Sequence of chain 1.A:
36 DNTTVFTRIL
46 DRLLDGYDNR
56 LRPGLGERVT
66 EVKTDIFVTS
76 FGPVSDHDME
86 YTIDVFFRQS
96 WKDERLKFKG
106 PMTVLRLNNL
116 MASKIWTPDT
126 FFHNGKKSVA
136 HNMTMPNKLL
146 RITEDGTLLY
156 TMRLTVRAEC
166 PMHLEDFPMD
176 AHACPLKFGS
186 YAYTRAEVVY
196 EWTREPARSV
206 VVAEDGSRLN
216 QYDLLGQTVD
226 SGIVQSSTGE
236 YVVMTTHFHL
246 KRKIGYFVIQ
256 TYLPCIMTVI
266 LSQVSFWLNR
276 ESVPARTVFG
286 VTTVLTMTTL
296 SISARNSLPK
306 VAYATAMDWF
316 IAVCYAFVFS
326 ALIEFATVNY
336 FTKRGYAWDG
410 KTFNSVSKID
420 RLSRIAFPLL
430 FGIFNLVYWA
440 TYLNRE

Sequence of chain 1.E:
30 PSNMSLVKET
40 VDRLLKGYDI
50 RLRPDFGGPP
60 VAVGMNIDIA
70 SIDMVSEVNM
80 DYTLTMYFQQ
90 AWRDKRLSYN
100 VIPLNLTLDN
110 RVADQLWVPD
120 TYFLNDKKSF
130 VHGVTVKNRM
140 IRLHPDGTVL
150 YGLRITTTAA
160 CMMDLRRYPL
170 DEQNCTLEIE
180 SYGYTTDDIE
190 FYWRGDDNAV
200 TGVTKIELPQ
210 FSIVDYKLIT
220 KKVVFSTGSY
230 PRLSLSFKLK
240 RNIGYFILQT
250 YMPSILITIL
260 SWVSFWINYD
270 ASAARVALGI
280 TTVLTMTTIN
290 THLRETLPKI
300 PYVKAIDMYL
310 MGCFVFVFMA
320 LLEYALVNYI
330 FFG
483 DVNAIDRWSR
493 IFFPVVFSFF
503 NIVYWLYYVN

A protein and the small-molecule ligand that binds it are described below.
Small molecule (SMILES): NCCCC(=O)O

Binding-site contacts:
Ligand atom N contacts residue TYR121 of chain 1.E at 4.2 Å.
Ligand atom O contacts residue THR156 of chain 1.A at 2.8 Å (h-bond).
Ligand atom CD contacts residue PHE224 of chain 1.E at 4.0 Å (hydrophobic).
Ligand atom CG contacts residue LEU144 of chain 1.A at 3.9 Å (hydrophobic).
Ligand atom C contacts residue LEU144 of chain 1.A at 4.0 Å (hydrophobic).
Ligand atom C contacts residue THR226 of chain 1.E at 3.7 Å.
Ligand atom CB contacts residue THR226 of chain 1.E at 3.8 Å.
Ligand atom OXT contacts residue PHE91 of chain 1.A at 3.2 Å.
Ligand atom CD contacts residue TYR229 of chain 1.E at 4.0 Å (hydrophobic).
Ligand atom CD contacts residue TYR181 of chain 1.E at 3.5 Å (hydrophobic).
Ligand atom O contacts residue ARG93 of chain 1.A at 3.6 Å (salt-bridge).
Ligand atom C contacts residue PHE91 of chain 1.A at 3.7 Å (hydrophobic).
Ligand atom CG contacts residue TYR181 of chain 1.E at 3.6 Å (hydrophobic).
Ligand atom CB contacts residue PHE224 of chain 1.E at 4.2 Å (hydrophobic).
Ligand atom CB contacts residue TYR181 of chain 1.E at 3.6 Å (hydrophobic).
Ligand atom CB contacts residue TYR229 of chain 1.E at 3.6 Å (hydrophobic).
Ligand atom O contacts residue LEU144 of chain 1.A at 3.2 Å.
Ligand atom C contacts residue ARG93 of chain 1.A at 3.8 Å.
Ligand atom OXT contacts residue PHE224 of chain 1.E at 4.4 Å.
Ligand atom OXT contacts residue THR226 of chain 1.E at 3.8 Å.
Ligand atom O contacts residue TYR181 of chain 1.E at 4.3 Å.
Ligand atom CG contacts residue THR226 of chain 1.E at 4.4 Å.
Ligand atom CD contacts residue TYR121 of chain 1.E at 3.7 Å (hydrophobic).
Ligand atom CB contacts residue PHE91 of chain 1.A at 4.4 Å (hydrophobic).
Ligand atom CD contacts residue GLU179 of chain 1.E at 3.9 Å.
Ligand atom N contacts residue PHE224 of chain 1.E at 4.4 Å.
Ligand atom CG contacts residue PHE91 of chain 1.A at 3.6 Å (hydrophobic).
Ligand atom C contacts residue THR156 of chain 1.A at 3.6 Å.
Ligand atom O contacts residue THR226 of chain 1.E at 3.3 Å.
Ligand atom CB contacts residue LEU144 of chain 1.A at 3.9 Å (hydrophobic).
Ligand atom CD contacts residue PHE91 of chain 1.A at 4.1 Å (hydrophobic).
Ligand atom C contacts residue TYR181 of chain 1.E at 4.2 Å (hydrophobic).
Ligand atom N contacts residue SER180 of chain 1.E at 3.1 Å (h-bond).
Ligand atom CD contacts residue SER180 of chain 1.E at 4.4 Å.
Ligand atom OXT contacts residue ARG93 of chain 1.A at 2.9 Å (salt-bridge).
Ligand atom N contacts residue TYR181 of chain 1.E at 2.7 Å (h-bond).
Ligand atom CG contacts residue THR156 of chain 1.A at 4.0 Å.
Ligand atom N contacts residue TYR229 of chain 1.E at 3.3 Å.
Ligand atom N contacts residue GLU179 of chain 1.E at 3.4 Å (salt-bridge).